Binding-site contacts:
Ligand atom C4 contacts residue ASN117 of chain 1.B at 4.2 Å.
Ligand atom O7 contacts residue ASN117 of chain 1.B at 4.3 Å.
Ligand atom C1 contacts residue LYS121 of chain 1.B at 4.1 Å.
Ligand atom C3 contacts residue ASN117 of chain 1.B at 3.9 Å.
Ligand atom C1 contacts residue ASN117 of chain 1.B at 1.5 Å.
Ligand atom C8 contacts residue ASN117 of chain 1.B at 4.3 Å.
Ligand atom O6 contacts residue LYS121 of chain 1.B at 3.8 Å.
Ligand atom C2 contacts residue ASN117 of chain 1.B at 2.5 Å.
Ligand atom C5 contacts residue LYS121 of chain 1.B at 3.8 Å.
Ligand atom O5 contacts residue LYS121 of chain 1.B at 4.1 Å.
Ligand atom C5 contacts residue ASN117 of chain 1.B at 3.7 Å.
Ligand atom O5 contacts residue ASN117 of chain 1.B at 2.3 Å (h-bond).
Ligand atom N2 contacts residue ASN117 of chain 1.B at 3.0 Å (h-bond).
Ligand atom C6 contacts residue LYS121 of chain 1.B at 4.4 Å.
Ligand atom C7 contacts residue ASN117 of chain 1.B at 3.9 Å.

A small-molecule ligand and the protein it binds are described below.
Small molecule (SMILES): CC(=O)N[C@@H]1[C@@H](O)[C@H](O)[C@@H](CO)O[C@H]1O

Sequence of chain 1.B:
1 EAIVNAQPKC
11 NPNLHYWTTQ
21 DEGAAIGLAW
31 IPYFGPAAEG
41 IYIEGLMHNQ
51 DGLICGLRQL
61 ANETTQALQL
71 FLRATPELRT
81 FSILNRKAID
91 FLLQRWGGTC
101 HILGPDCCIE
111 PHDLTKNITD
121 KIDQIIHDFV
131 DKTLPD